Sequence of chain 2.A:
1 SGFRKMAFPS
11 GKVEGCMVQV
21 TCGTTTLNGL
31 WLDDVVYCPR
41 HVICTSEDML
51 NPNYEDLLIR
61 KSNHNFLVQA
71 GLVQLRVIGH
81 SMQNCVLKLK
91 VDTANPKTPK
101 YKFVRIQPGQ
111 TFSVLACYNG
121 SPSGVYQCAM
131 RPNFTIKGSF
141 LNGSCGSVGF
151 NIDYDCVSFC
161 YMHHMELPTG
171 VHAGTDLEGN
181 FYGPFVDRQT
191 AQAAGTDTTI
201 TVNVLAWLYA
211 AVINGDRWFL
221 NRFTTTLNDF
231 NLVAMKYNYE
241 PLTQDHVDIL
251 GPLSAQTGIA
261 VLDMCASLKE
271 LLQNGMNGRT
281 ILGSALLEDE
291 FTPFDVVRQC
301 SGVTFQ

A small-molecule ligand and the protein it binds are described below.
Small molecule (SMILES): c1cc[n+]2c(c1)S[Zn]O2

Binding-site contacts:
Ligand atom ZN2 contacts residue HIS164 of chain 2.A at 3.8 Å.
Ligand atom C07 contacts residue GLY143 of chain 2.A at 4.2 Å.
Ligand atom N09 contacts residue GLY143 of chain 2.A at 4.2 Å.
Ligand atom S03 contacts residue DMS1 of chain 2.D at 4.5 Å.
Ligand atom C06 contacts residue GLY143 of chain 2.A at 4.4 Å.
Ligand atom C08 contacts residue GLY143 of chain 2.A at 4.1 Å.
Ligand atom ZN2 contacts residue CYS145 of chain 2.A at 2.3 Å.
Ligand atom S03 contacts residue HIS41 of chain 2.A at 3.8 Å.
Ligand atom N09 contacts residue THR26 of chain 2.A at 4.3 Å.
Ligand atom O01 contacts residue CYS145 of chain 2.A at 3.4 Å.
Ligand atom C07 contacts residue THR25 of chain 2.A at 4.2 Å.
Ligand atom O01 contacts residue LEU27 of chain 2.A at 3.6 Å.
Ligand atom C08 contacts residue THR26 of chain 2.A at 3.2 Å.
Ligand atom ZN2 contacts residue HIS41 of chain 2.A at 2.1 Å.
Ligand atom S03 contacts residue CYS145 of chain 2.A at 3.8 Å.
Ligand atom N09 contacts residue CYS145 of chain 2.A at 4.5 Å.
Ligand atom N09 contacts residue THR25 of chain 2.A at 4.4 Å.
Ligand atom C08 contacts residue LEU27 of chain 2.A at 4.3 Å (hydrophobic).
Ligand atom C05 contacts residue ASN142 of chain 2.A at 4.4 Å.
Ligand atom C07 contacts residue THR26 of chain 2.A at 3.5 Å.
Ligand atom C08 contacts residue THR25 of chain 2.A at 3.8 Å.
Ligand atom N09 contacts residue HIS41 of chain 2.A at 4.2 Å.
Ligand atom C04 contacts residue GLY143 of chain 2.A at 4.3 Å.
Ligand atom O01 contacts residue HIS41 of chain 2.A at 3.2 Å (h-bond).
Ligand atom C05 contacts residue GLY143 of chain 2.A at 4.4 Å.